This protein binds this small molecule.
Small molecule (SMILES): C[C@H](N)C(=O)N[C@@H](C)C(=O)N[C@@H](C)C(=O)N[C@@H](C)C(=O)N[C@@H](C)C(=O)N[C@@H](C)C=O.C[C@H](N)C(=O)N[C@@H](C)C(=O)N[C@@H](C)C(=O)N[C@@H](Cc1ccccc1)C(=O)N[C@@H](C)C(=O)N[C@@H](C)C(=O)N[C@@H](C)C=O

Sequence of chain 1.KB:
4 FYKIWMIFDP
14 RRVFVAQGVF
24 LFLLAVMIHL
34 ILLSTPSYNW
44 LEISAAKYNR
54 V

Binding-site contacts:
Ligand atom CB contacts residue LMT1 of chain 1.BG at 3.2 Å.
Ligand atom CE2 contacts residue ARG15 of chain 1.IB at 3.7 Å.
Ligand atom CD2 contacts residue ARG15 of chain 1.IB at 4.1 Å.
Ligand atom N contacts residue LMT1 of chain 1.BG at 3.3 Å.
Ligand atom O contacts residue ARG15 of chain 1.KB at 3.9 Å.
Ligand atom CD1 contacts residue ARG15 of chain 1.IB at 4.0 Å.
Ligand atom C contacts residue VAL18 of chain 1.KB at 3.9 Å (hydrophobic).
Ligand atom O contacts residue ARG14 of chain 1.KB at 4.2 Å.
Ligand atom CB contacts residue ARG15 of chain 1.KB at 3.5 Å.
Ligand atom C contacts residue VAL18 of chain 1.IB at 4.2 Å (hydrophobic).
Ligand atom CA contacts residue ARG15 of chain 1.IB at 4.0 Å.
Ligand atom N contacts residue ARG15 of chain 1.IB at 4.4 Å.
Ligand atom CB contacts residue ARG15 of chain 1.KB at 4.5 Å.
Ligand atom CB contacts residue LMT1 of chain 1.CG at 3.7 Å.
Ligand atom CA contacts residue LMT1 of chain 1.BG at 3.8 Å.
Ligand atom CB contacts residue ARG15 of chain 1.IB at 3.7 Å.
Ligand atom O contacts residue ARG15 of chain 1.KB at 3.5 Å (salt-bridge).
Ligand atom O contacts residue ARG15 of chain 1.IB at 4.4 Å.
Ligand atom N contacts residue ARG15 of chain 1.KB at 4.3 Å.
Ligand atom C contacts residue ARG15 of chain 1.IB at 4.0 Å.
Ligand atom CA contacts residue ARG15 of chain 1.KB at 3.6 Å.
Ligand atom CZ contacts residue ARG15 of chain 1.IB at 3.7 Å.
Ligand atom O contacts residue ARG15 of chain 1.IB at 3.2 Å (salt-bridge).
Ligand atom C contacts residue ARG15 of chain 1.KB at 4.2 Å.
Ligand atom CB contacts residue LMT1 of chain 1.BG at 4.4 Å.
Ligand atom CG contacts residue ARG15 of chain 1.IB at 4.3 Å.
Ligand atom CE1 contacts residue ARG15 of chain 1.IB at 3.8 Å.
Ligand atom CD1 contacts residue ALA19 of chain 1.IB at 3.4 Å (hydrophobic).
Ligand atom CB contacts residue VAL18 of chain 1.IB at 3.8 Å (hydrophobic).
Ligand atom CE1 contacts residue ALA19 of chain 1.IB at 4.0 Å (hydrophobic).
Ligand atom N contacts residue LMT1 of chain 1.BG at 4.1 Å.
Ligand atom C contacts residue ARG15 of chain 1.KB at 4.2 Å.
Ligand atom O contacts residue VAL18 of chain 1.KB at 3.6 Å.
Ligand atom CG contacts residue ALA19 of chain 1.IB at 4.4 Å (hydrophobic).

Sequence of chain 1.IB:
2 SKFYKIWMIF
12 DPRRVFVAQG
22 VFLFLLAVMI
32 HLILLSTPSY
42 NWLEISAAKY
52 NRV